Sequence of chain 1.B:
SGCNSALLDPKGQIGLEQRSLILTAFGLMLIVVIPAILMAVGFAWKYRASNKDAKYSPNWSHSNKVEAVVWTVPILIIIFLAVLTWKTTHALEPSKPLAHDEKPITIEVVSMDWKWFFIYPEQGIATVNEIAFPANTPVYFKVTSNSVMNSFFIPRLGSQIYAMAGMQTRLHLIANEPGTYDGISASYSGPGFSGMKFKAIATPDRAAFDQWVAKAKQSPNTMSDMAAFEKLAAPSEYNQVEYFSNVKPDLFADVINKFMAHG

Sequence of chain 1.A:
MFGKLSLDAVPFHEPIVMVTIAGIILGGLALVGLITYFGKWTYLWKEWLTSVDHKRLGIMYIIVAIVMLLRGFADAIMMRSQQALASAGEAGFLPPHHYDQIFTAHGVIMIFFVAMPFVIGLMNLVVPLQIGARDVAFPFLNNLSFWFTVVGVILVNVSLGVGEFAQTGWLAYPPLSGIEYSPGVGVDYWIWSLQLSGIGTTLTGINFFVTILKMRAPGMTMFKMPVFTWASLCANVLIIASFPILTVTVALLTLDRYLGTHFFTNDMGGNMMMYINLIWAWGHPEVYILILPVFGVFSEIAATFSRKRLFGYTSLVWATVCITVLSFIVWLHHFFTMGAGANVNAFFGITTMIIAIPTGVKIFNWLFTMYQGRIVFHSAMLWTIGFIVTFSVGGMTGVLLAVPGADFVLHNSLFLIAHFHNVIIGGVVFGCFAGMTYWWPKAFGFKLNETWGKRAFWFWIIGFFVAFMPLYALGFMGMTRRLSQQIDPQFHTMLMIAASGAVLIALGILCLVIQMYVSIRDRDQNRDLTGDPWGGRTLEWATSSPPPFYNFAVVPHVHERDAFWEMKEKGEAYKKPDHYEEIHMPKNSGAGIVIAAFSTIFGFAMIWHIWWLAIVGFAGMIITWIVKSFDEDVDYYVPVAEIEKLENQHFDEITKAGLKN

Binding-site contacts:
Ligand atom CBD contacts residue TRP280 of chain 1.A at 3.5 Å (hydrophobic).
Ligand atom O1D contacts residue TRP280 of chain 1.A at 3.4 Å.
Ligand atom NA contacts residue CU1 of chain 1.K at 3.0 Å.
Ligand atom O2A contacts residue HIS411 of chain 1.A at 3.4 Å (h-bond).
Ligand atom C14 contacts residue GLY395 of chain 1.A at 3.4 Å.
Ligand atom CHA contacts residue CU1 of chain 1.K at 3.4 Å.
Ligand atom C27 contacts residue ALA356 of chain 1.A at 3.4 Å (hydrophobic).
Ligand atom C16 contacts residue GLY395 of chain 1.A at 3.5 Å.
Ligand atom CHD contacts residue VAL287 of chain 1.A at 3.4 Å (hydrophobic).
Ligand atom C2D contacts residue PHE420 of chain 1.A at 3.3 Å (hydrophobic).
Ligand atom O2D contacts residue ARG481 of chain 1.A at 3.0 Å (salt-bridge).
Ligand atom O1A contacts residue HIS333 of chain 1.A at 3.2 Å (h-bond).
Ligand atom CBC contacts residue VAL287 of chain 1.A at 3.3 Å (hydrophobic).
Ligand atom FE contacts residue HIS419 of chain 1.A at 2.4 Å.
Ligand atom O1A contacts residue HIS411 of chain 1.A at 3.0 Å (h-bond).
Ligand atom CAC contacts residue ILE424 of chain 1.A at 3.4 Å (hydrophobic).
Ligand atom C3C contacts residue VAL287 of chain 1.A at 3.4 Å (hydrophobic).
Ligand atom C3C contacts residue VAL423 of chain 1.A at 3.5 Å (hydrophobic).
Ligand atom C27 contacts residue GLY360 of chain 1.A at 3.2 Å.
Ligand atom CHA contacts residue HIS334 of chain 1.A at 3.2 Å.
Ligand atom CMC contacts residue PHE391 of chain 1.A at 3.4 Å (hydrophobic).
Ligand atom CBA contacts residue ASP407 of chain 1.A at 3.3 Å.
Ligand atom CGA contacts residue ASP407 of chain 1.A at 3.0 Å.
Ligand atom CMB contacts residue THR352 of chain 1.A at 3.5 Å.
Ligand atom O2D contacts residue PHE420 of chain 1.A at 3.4 Å.
Ligand atom O1D contacts residue ARG481 of chain 1.A at 3.5 Å (salt-bridge).
Ligand atom C1A contacts residue CU1 of chain 1.K at 3.1 Å.
Ligand atom C1C contacts residue VAL287 of chain 1.A at 3.5 Å (hydrophobic).
Ligand atom O2A contacts residue LEU416 of chain 1.A at 3.4 Å.
Ligand atom C4C contacts residue VAL287 of chain 1.A at 3.2 Å (hydrophobic).
Ligand atom C26 contacts residue GLY395 of chain 1.A at 3.5 Å.
Ligand atom C14 contacts residue THR359 of chain 1.A at 3.5 Å.
Ligand atom NC contacts residue VAL287 of chain 1.A at 3.3 Å.
Ligand atom C22 contacts residue VAL54 of chain 1.B at 3.4 Å (hydrophobic).
Ligand atom O1D contacts residue TRP170 of chain 1.A at 3.0 Å (h-bond).
Ligand atom O2A contacts residue ASP407 of chain 1.A at 3.0 Å (salt-bridge).
Ligand atom O11 contacts residue ILE355 of chain 1.A at 3.5 Å.
Ligand atom CMD contacts residue PHE420 of chain 1.A at 3.4 Å (hydrophobic).
Ligand atom C3A contacts residue HIS333 of chain 1.A at 3.3 Å.
Ligand atom C15 contacts residue GLY395 of chain 1.A at 3.2 Å.

The protein below binds the small molecule below.
Small molecule (SMILES): C=Cc1c(C)c2n3c1=CC1=[N+]4C(=Cc5c(CCC(=O)O)c(C)c6n5[Fe]34[N+]3=C(C=2)C([C@@H](O)CC/C=C(/C)CCC=C(C)CCC=C(C)C)=C(C)C3=C6)C(CCC(=O)O)=C1C